Binding-site contacts:
Ligand atom C4 contacts residue VAL34 of chain 1.B at 3.8 Å (hydrophobic).
Ligand atom C11 contacts residue VAL34 of chain 1.B at 4.2 Å (hydrophobic).
Ligand atom C11 contacts residue PRO29 of chain 1.B at 3.6 Å (hydrophobic).
Ligand atom C15 contacts residue TRP28 of chain 1.B at 4.0 Å (hydrophobic).
Ligand atom C10 contacts residue TYR84 of chain 1.B at 3.4 Å (hydrophobic).
Ligand atom C14 contacts residue TRP28 of chain 1.B at 3.7 Å (hydrophobic).
Ligand atom C20 contacts residue TRP28 of chain 1.B at 3.8 Å (hydrophobic).
Ligand atom N1 contacts residue VAL34 of chain 1.B at 4.3 Å.
Ligand atom C3 contacts residue PRO29 of chain 1.B at 3.6 Å (hydrophobic).
Ligand atom C11 contacts residue PHE30 of chain 1.B at 4.0 Å (hydrophobic).
Ligand atom C15 contacts residue PRO29 of chain 1.B at 3.7 Å (hydrophobic).
Ligand atom C6 contacts residue ASN85 of chain 1.B at 4.0 Å.
Ligand atom C13 contacts residue TYR91 of chain 1.B at 3.5 Å (hydrophobic).
Ligand atom N3 contacts residue PRO29 of chain 1.B at 4.2 Å.
Ligand atom C7 contacts residue TRP28 of chain 1.B at 3.9 Å (hydrophobic).
Ligand atom C11 contacts residue TYR42 of chain 1.B at 4.5 Å (hydrophobic).
Ligand atom N1 contacts residue PRO29 of chain 1.B at 3.5 Å (h-bond).
Ligand atom N5 contacts residue TRP28 of chain 1.B at 4.2 Å.
Ligand atom C3 contacts residue VAL34 of chain 1.B at 4.2 Å (hydrophobic).
Ligand atom C9 contacts residue TYR84 of chain 1.B at 4.0 Å (hydrophobic).
Ligand atom C14 contacts residue TYR91 of chain 1.B at 3.4 Å (hydrophobic).
Ligand atom C16 contacts residue TRP28 of chain 1.B at 4.3 Å (hydrophobic).
Ligand atom N4 contacts residue PRO29 of chain 1.B at 3.9 Å.
Ligand atom C12 contacts residue TYR91 of chain 1.B at 4.3 Å (hydrophobic).
Ligand atom C4 contacts residue PRO29 of chain 1.B at 3.0 Å (hydrophobic).
Ligand atom O1 contacts residue SER81 of chain 1.B at 4.4 Å.
Ligand atom O1 contacts residue ASN85 of chain 1.B at 3.0 Å (h-bond).
Ligand atom C10 contacts residue ASN85 of chain 1.B at 3.7 Å.
Ligand atom C2 contacts residue PRO29 of chain 1.B at 3.9 Å (hydrophobic).
Ligand atom O1 contacts residue PHE30 of chain 1.B at 3.7 Å.
Ligand atom C9 contacts residue ASN85 of chain 1.B at 3.8 Å.
Ligand atom C5 contacts residue ASN85 of chain 1.B at 3.9 Å.
Ligand atom C8 contacts residue TYR91 of chain 1.B at 3.8 Å (hydrophobic).
Ligand atom C15 contacts residue TYR91 of chain 1.B at 3.8 Å (hydrophobic).
Ligand atom C1 contacts residue PRO29 of chain 1.B at 4.4 Å (hydrophobic).
Ligand atom N4 contacts residue VAL34 of chain 1.B at 4.4 Å.
Ligand atom N2 contacts residue PRO29 of chain 1.B at 4.2 Å.
Ligand atom C19 contacts residue TRP28 of chain 1.B at 3.9 Å (hydrophobic).

Sequence of chain 1.B:
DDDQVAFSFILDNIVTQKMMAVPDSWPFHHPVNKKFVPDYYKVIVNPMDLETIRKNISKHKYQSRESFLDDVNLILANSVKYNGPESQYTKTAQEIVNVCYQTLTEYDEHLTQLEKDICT

The protein below binds the small molecule below.
Small molecule (SMILES): CC[C@@H]1C(=O)N(C)c2cnc(Nc3ccc(C(=O)NC4CCN(C)CC4)cc3OC)nc2N1C1CCCC1